Sequence of chain 3.B:
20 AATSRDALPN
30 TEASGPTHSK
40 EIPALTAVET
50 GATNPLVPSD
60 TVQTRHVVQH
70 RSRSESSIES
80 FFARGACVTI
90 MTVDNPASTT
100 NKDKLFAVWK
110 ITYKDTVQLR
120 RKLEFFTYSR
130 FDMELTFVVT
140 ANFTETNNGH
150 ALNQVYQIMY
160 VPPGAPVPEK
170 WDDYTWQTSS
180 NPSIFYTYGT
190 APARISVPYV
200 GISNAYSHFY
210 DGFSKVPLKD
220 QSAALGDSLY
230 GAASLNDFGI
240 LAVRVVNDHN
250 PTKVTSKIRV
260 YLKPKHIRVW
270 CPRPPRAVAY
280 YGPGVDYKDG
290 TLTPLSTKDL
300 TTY

Sequence of chain 3.D:
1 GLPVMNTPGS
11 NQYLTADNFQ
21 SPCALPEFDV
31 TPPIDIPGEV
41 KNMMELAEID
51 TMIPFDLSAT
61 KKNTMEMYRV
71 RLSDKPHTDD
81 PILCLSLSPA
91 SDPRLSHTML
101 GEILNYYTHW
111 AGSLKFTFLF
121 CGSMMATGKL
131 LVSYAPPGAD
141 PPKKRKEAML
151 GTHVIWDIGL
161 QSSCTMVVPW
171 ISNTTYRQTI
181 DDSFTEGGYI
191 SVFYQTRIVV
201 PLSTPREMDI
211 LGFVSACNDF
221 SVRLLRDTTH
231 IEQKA

Binding-site contacts:
Ligand atom N3 contacts residue TYR159 of chain 3.B at 3.9 Å.
Ligand atom O22 contacts residue TYR205 of chain 3.B at 3.8 Å.
Ligand atom C7 contacts residue TYR159 of chain 3.B at 3.7 Å (hydrophobic).
Ligand atom C3 contacts residue TYR159 of chain 3.B at 3.6 Å (hydrophobic).
Ligand atom C10 contacts residue MET132 of chain 3.B at 3.3 Å (hydrophobic).
Ligand atom N4 contacts residue LEU134 of chain 3.B at 3.7 Å.
Ligand atom O23 contacts residue TYR112 of chain 3.B at 3.5 Å.
Ligand atom C10 contacts residue ILE110 of chain 3.B at 3.5 Å (hydrophobic).
Ligand atom C11 contacts residue LEU134 of chain 3.B at 3.8 Å (hydrophobic).
Ligand atom C2 contacts residue ILE194 of chain 3.B at 3.5 Å (hydrophobic).
Ligand atom C25 contacts residue ASP236 of chain 3.B at 3.5 Å.
Ligand atom C17 contacts residue PHE237 of chain 3.B at 3.7 Å (hydrophobic).
Ligand atom C19 contacts residue TYR205 of chain 3.B at 3.7 Å (hydrophobic).
Ligand atom C21 contacts residue PHE237 of chain 3.B at 3.7 Å (hydrophobic).
Ligand atom C11 contacts residue ILE110 of chain 3.B at 3.6 Å (hydrophobic).
Ligand atom N4 contacts residue LEU240 of chain 3.B at 3.6 Å.
Ligand atom C20 contacts residue TYR205 of chain 3.B at 3.5 Å (hydrophobic).
Ligand atom C7 contacts residue VAL196 of chain 3.B at 3.6 Å (hydrophobic).
Ligand atom N3 contacts residue ILE194 of chain 3.B at 3.6 Å.
Ligand atom C18 contacts residue PHE237 of chain 3.B at 3.6 Å (hydrophobic).
Ligand atom C4 contacts residue TYR159 of chain 3.B at 3.5 Å (hydrophobic).
Ligand atom C2 contacts residue TYR159 of chain 3.B at 3.5 Å (hydrophobic).
Ligand atom N6 contacts residue VAL196 of chain 3.B at 3.9 Å.
Ligand atom O22 contacts residue TYR112 of chain 3.B at 3.5 Å.
Ligand atom O14 contacts residue MET132 of chain 3.B at 3.4 Å.
Ligand atom O23 contacts residue PHE237 of chain 3.B at 3.8 Å.
Ligand atom N3 contacts residue LEU240 of chain 3.B at 3.5 Å.
Ligand atom C1 contacts residue PRO181 of chain 3.B at 3.7 Å (hydrophobic).
Ligand atom C25 contacts residue SER206 of chain 3.B at 3.8 Å.
Ligand atom C18 contacts residue TYR112 of chain 3.B at 3.7 Å (hydrophobic).
Ligand atom C5 contacts residue VAL196 of chain 3.B at 3.8 Å (hydrophobic).
Ligand atom C13 contacts residue VAL199 of chain 3.B at 3.7 Å (hydrophobic).
Ligand atom C12 contacts residue PHE237 of chain 3.B at 3.5 Å (hydrophobic).
Ligand atom C21 contacts residue TYR112 of chain 3.B at 3.3 Å (hydrophobic).
Ligand atom C17 contacts residue TYR112 of chain 3.B at 3.8 Å (hydrophobic).
Ligand atom C3 contacts residue ALA24 of chain 3.D at 3.5 Å (hydrophobic).
Ligand atom C4 contacts residue VAL196 of chain 3.B at 3.9 Å (hydrophobic).
Ligand atom C8 contacts residue VAL199 of chain 3.B at 3.7 Å (hydrophobic).
Ligand atom C8 contacts residue VAL196 of chain 3.B at 3.6 Å (hydrophobic).
Ligand atom C13 contacts residue MET132 of chain 3.B at 3.8 Å (hydrophobic).

The small molecule below binds the protein below.
Small molecule (SMILES): CCOC(=O)c1ccc(OCCC2CCN(c3ccc(C)nn3)CC2)cc1